The protein below binds the small molecule below.
Small molecule (SMILES): COCCOC(=O)/C(=N\O)C(C)=O

Binding-site contacts:
Ligand atom O5 contacts residue FMN1 of chain 1.F at 3.6 Å.
Ligand atom O4 contacts residue FMN1 of chain 1.F at 3.2 Å.
Ligand atom C1 contacts residue THR33 of chain 1.B at 3.5 Å.
Ligand atom C5 contacts residue HIS188 of chain 1.B at 3.6 Å.
Ligand atom C2 contacts residue FMN1 of chain 1.F at 3.6 Å.
Ligand atom C7 contacts residue FMN1 of chain 1.F at 3.7 Å.
Ligand atom C1 contacts residue TRP108 of chain 1.B at 3.7 Å (hydrophobic).
Ligand atom O2 contacts residue HIS188 of chain 1.B at 3.5 Å.
Ligand atom O2 contacts residue HIS244 of chain 1.B at 3.1 Å.
Ligand atom C4 contacts residue HIS188 of chain 1.B at 3.5 Å.
Ligand atom O4 contacts residue HIS188 of chain 1.B at 2.7 Å (h-bond).
Ligand atom O4 contacts residue HIS185 of chain 1.B at 2.7 Å (h-bond).
Ligand atom O1 contacts residue TYR370 of chain 1.B at 3.2 Å (h-bond).
Ligand atom C2 contacts residue TYR370 of chain 1.B at 4.2 Å (hydrophobic).
Ligand atom O2 contacts residue PHE190 of chain 1.B at 3.7 Å.
Ligand atom C1 contacts residue FMN1 of chain 1.F at 3.6 Å.
Ligand atom N1 contacts residue HIS188 of chain 1.B at 3.9 Å.
Ligand atom C3 contacts residue FMN1 of chain 1.F at 3.6 Å.
Ligand atom O4 contacts residue PHE190 of chain 1.B at 3.3 Å.
Ligand atom O1 contacts residue FMN1 of chain 1.F at 3.8 Å.
Ligand atom N1 contacts residue PHE190 of chain 1.B at 3.5 Å.
Ligand atom C1 contacts residue PHE74 of chain 1.B at 3.6 Å (hydrophobic).
Ligand atom C4 contacts residue FMN1 of chain 1.F at 4.2 Å.
Ligand atom C4 contacts residue HIS244 of chain 1.B at 4.2 Å.
Ligand atom O3 contacts residue HIS188 of chain 1.B at 3.4 Å (h-bond).
Ligand atom C2 contacts residue PHE74 of chain 1.B at 4.2 Å (hydrophobic).
Ligand atom C7 contacts residue TYR370 of chain 1.B at 3.7 Å (hydrophobic).
Ligand atom C3 contacts residue HIS188 of chain 1.B at 4.2 Å.
Ligand atom N1 contacts residue FMN1 of chain 1.F at 3.2 Å.
Ligand atom C5 contacts residue FMN1 of chain 1.F at 3.9 Å.
Ligand atom O3 contacts residue FMN1 of chain 1.F at 3.3 Å (h-bond).
Ligand atom C3 contacts residue PHE190 of chain 1.B at 3.8 Å (hydrophobic).
Ligand atom N1 contacts residue TRP108 of chain 1.B at 4.3 Å.
Ligand atom C6 contacts residue HIS244 of chain 1.B at 4.4 Å.
Ligand atom N1 contacts residue HIS185 of chain 1.B at 3.6 Å.
Ligand atom C4 contacts residue PHE190 of chain 1.B at 4.1 Å (hydrophobic).
Ligand atom O1 contacts residue PHE74 of chain 1.B at 4.2 Å.

Sequence of chain 1.B:
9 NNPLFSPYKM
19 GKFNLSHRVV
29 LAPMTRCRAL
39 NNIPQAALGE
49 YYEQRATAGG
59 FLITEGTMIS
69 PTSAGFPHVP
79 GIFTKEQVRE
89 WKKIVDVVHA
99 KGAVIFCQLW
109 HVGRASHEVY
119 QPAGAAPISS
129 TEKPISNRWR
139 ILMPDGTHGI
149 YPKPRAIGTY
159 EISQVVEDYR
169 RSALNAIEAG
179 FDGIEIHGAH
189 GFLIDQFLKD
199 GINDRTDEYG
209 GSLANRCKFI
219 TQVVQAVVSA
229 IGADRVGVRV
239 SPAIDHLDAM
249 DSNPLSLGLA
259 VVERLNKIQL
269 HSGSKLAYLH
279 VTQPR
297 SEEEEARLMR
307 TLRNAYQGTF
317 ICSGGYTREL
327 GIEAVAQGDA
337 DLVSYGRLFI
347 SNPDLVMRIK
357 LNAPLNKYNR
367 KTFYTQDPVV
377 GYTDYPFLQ